Sequence of chain 1.W:
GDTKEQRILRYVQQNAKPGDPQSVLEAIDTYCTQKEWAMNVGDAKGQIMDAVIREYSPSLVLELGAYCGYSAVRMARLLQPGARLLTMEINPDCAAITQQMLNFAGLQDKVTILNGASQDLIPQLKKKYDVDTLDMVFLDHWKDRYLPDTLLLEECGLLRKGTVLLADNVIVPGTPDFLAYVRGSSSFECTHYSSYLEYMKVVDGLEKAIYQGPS

Binding-site contacts:
Ligand atom C07 contacts residue TRP142 of chain 1.W at 3.8 Å (hydrophobic).
Ligand atom N03 contacts residue HIS141 of chain 1.W at 4.0 Å.
Ligand atom C02 contacts residue ILE90 of chain 1.W at 3.6 Å (hydrophobic).
Ligand atom S05 contacts residue HIS141 of chain 1.W at 4.0 Å.
Ligand atom N03 contacts residue ALA117 of chain 1.W at 3.6 Å.
Ligand atom C04 contacts residue HIS141 of chain 1.W at 4.1 Å.
Ligand atom S05 contacts residue ILE90 of chain 1.W at 3.8 Å.
Ligand atom C14 contacts residue MET88 of chain 1.W at 3.5 Å (hydrophobic).
Ligand atom C07 contacts residue HIS141 of chain 1.W at 3.4 Å.
Ligand atom C19 contacts residue SER118 of chain 1.W at 3.2 Å.
Ligand atom C10 contacts residue GLU89 of chain 1.W at 3.9 Å.
Ligand atom C15 contacts residue ASP140 of chain 1.W at 3.8 Å.
Ligand atom C09 contacts residue HIS141 of chain 1.W at 4.0 Å.
Ligand atom C14 contacts residue GLY116 of chain 1.W at 3.8 Å.
Ligand atom C04 contacts residue SER118 of chain 1.W at 3.9 Å.
Ligand atom C19 contacts residue GLN119 of chain 1.W at 3.3 Å.
Ligand atom C04 contacts residue ILE90 of chain 1.W at 3.9 Å (hydrophobic).
Ligand atom C02 contacts residue HIS141 of chain 1.W at 3.7 Å.
Ligand atom N08 contacts residue GLU89 of chain 1.W at 2.9 Å (salt-bridge).
Ligand atom C18 contacts residue TRP142 of chain 1.W at 3.7 Å (hydrophobic).
Ligand atom C17 contacts residue TRP142 of chain 1.W at 3.7 Å (hydrophobic).
Ligand atom C15 contacts residue TRP142 of chain 1.W at 4.0 Å (hydrophobic).
Ligand atom C01 contacts residue HIS141 of chain 1.W at 3.6 Å.
Ligand atom C19 contacts residue ALA117 of chain 1.W at 3.8 Å (hydrophobic).
Ligand atom N06 contacts residue GLY65 of chain 1.W at 3.9 Å.
Ligand atom N08 contacts residue GLY65 of chain 1.W at 3.8 Å.
Ligand atom C15 contacts residue HIS141 of chain 1.W at 4.0 Å.
Ligand atom S05 contacts residue TRP142 of chain 1.W at 3.5 Å.
Ligand atom N06 contacts residue ILE90 of chain 1.W at 3.1 Å (h-bond).
Ligand atom C13 contacts residue TRP142 of chain 1.W at 3.6 Å (hydrophobic).
Ligand atom N08 contacts residue ILE90 of chain 1.W at 3.9 Å.
Ligand atom N06 contacts residue GLU89 of chain 1.W at 3.4 Å (salt-bridge).
Ligand atom O20 contacts residue TRP142 of chain 1.W at 4.0 Å.
Ligand atom C01 contacts residue ILE90 of chain 1.W at 3.7 Å (hydrophobic).
Ligand atom C09 contacts residue SER118 of chain 1.W at 3.6 Å.
Ligand atom C09 contacts residue ILE90 of chain 1.W at 4.0 Å (hydrophobic).
Ligand atom N03 contacts residue SER118 of chain 1.W at 2.9 Å (h-bond).
Ligand atom C14 contacts residue ILE90 of chain 1.W at 3.8 Å (hydrophobic).
Ligand atom C19 contacts residue ARG145 of chain 1.W at 3.8 Å.
Ligand atom C16 contacts residue TRP142 of chain 1.W at 3.9 Å (hydrophobic).

The protein below binds the small molecule below.
Small molecule (SMILES): COc1ccc(Cc2cc(-c3sc(C)nc3C)[nH]n2)cc1